Sequence of chain 3.A:
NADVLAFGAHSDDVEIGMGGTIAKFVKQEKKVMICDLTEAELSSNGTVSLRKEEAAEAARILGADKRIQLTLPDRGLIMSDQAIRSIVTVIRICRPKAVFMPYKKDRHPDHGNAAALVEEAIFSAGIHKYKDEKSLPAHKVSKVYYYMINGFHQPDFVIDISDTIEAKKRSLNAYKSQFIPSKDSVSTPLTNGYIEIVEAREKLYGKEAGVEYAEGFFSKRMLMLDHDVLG

The small molecule below binds the protein below.
Small molecule (SMILES): O=C(O)C[C@H](O[C@H]1O[C@H](CO)[C@@H](O)[C@H](O)[C@H]1NC(=O)NO)C(=O)O

Sequence of chain 1.A:
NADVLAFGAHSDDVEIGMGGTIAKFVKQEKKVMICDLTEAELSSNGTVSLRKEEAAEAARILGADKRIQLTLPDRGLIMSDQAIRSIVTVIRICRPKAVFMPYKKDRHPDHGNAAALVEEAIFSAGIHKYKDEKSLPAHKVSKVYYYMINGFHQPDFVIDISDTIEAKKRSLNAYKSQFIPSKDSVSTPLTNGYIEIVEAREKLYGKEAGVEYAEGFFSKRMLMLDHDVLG

Binding-site contacts:
Ligand atom O4 contacts residue SER65 of chain 1.A at 2.7 Å (h-bond).
Ligand atom O7 contacts residue ASP35 of chain 1.A at 3.2 Å (salt-bridge).
Ligand atom O4 contacts residue ALA62 of chain 1.A at 3.7 Å.
Ligand atom N8 contacts residue ASP34 of chain 1.A at 2.8 Å (salt-bridge).
Ligand atom O6 contacts residue HIS130 of chain 1.A at 3.0 Å (h-bond).
Ligand atom O15 contacts residue ARG129 of chain 1.A at 2.9 Å (salt-bridge).
Ligand atom C7 contacts residue ASP35 of chain 1.A at 3.6 Å.
Ligand atom O7 contacts residue ZN1 of chain 1.C at 2.0 Å.
Ligand atom O15 contacts residue LEU212 of chain 1.A at 3.6 Å.
Ligand atom O16 contacts residue PHE145 of chain 3.A at 3.5 Å.
Ligand atom O2 contacts residue ZN1 of chain 1.C at 3.2 Å.
Ligand atom O13 contacts residue ILE149 of chain 3.A at 3.7 Å.
Ligand atom O13 contacts residue SER66 of chain 1.A at 2.5 Å (h-bond).
Ligand atom N8 contacts residue ZN1 of chain 1.C at 3.5 Å.
Ligand atom C3 contacts residue SER65 of chain 1.A at 3.2 Å.
Ligand atom O6 contacts residue ASP96 of chain 1.A at 2.6 Å (salt-bridge).
Ligand atom C4 contacts residue SER65 of chain 1.A at 3.5 Å.
Ligand atom O3 contacts residue SER65 of chain 1.A at 3.2 Å (h-bond).
Ligand atom O2 contacts residue ILE38 of chain 1.A at 3.4 Å.
Ligand atom C4 contacts residue ASP96 of chain 1.A at 3.5 Å.
Ligand atom C12 contacts residue ARG129 of chain 1.A at 3.6 Å.
Ligand atom O4 contacts residue ASP96 of chain 1.A at 2.6 Å (salt-bridge).
Ligand atom O7 contacts residue HIS133 of chain 1.A at 3.1 Å (h-bond).
Ligand atom C1 contacts residue HIS130 of chain 1.A at 3.6 Å.
Ligand atom O14 contacts residue SER65 of chain 1.A at 3.5 Å.
Ligand atom O16 contacts residue ARG129 of chain 1.A at 2.9 Å (salt-bridge).
Ligand atom O5 contacts residue HIS130 of chain 1.A at 3.0 Å (h-bond).
Ligand atom O6 contacts residue ARG97 of chain 1.A at 3.4 Å.
Ligand atom O7 contacts residue HIS32 of chain 1.A at 3.2 Å (h-bond).
Ligand atom O3 contacts residue HIS32 of chain 1.A at 3.2 Å.
Ligand atom N8 contacts residue ASP35 of chain 1.A at 3.5 Å (salt-bridge).
Ligand atom O2 contacts residue ASP35 of chain 1.A at 2.8 Å (salt-bridge).
Ligand atom O14 contacts residue SER66 of chain 1.A at 2.8 Å (h-bond).
Ligand atom O2 contacts residue ASP34 of chain 1.A at 2.9 Å (salt-bridge).
Ligand atom O2 contacts residue ILE171 of chain 1.A at 3.7 Å.
Ligand atom C10 contacts residue SER66 of chain 1.A at 3.3 Å.
Ligand atom C6 contacts residue ASP96 of chain 1.A at 3.5 Å.
Ligand atom O4 contacts residue LEU64 of chain 1.A at 3.7 Å.
Ligand atom C7 contacts residue ZN1 of chain 1.C at 2.9 Å.
Ligand atom O3 contacts residue ARG73 of chain 1.A at 2.9 Å (salt-bridge).